Binding-site contacts:
Ligand atom C2 contacts residue ASN241 of chain 2.A at 2.4 Å.
Ligand atom C6 contacts residue LEU246 of chain 2.A at 4.1 Å (hydrophobic).
Ligand atom O5 contacts residue ARG239 of chain 2.A at 3.6 Å.
Ligand atom C1 contacts residue ASN241 of chain 2.A at 1.4 Å.
Ligand atom C4 contacts residue ASN241 of chain 2.A at 4.0 Å.
Ligand atom C4 contacts residue ARG239 of chain 2.A at 4.2 Å.
Ligand atom C7 contacts residue ASN241 of chain 2.A at 4.2 Å.
Ligand atom C5 contacts residue ASN241 of chain 2.A at 3.6 Å.
Ligand atom O7 contacts residue GLY237 of chain 2.A at 4.0 Å.
Ligand atom C6 contacts residue ASN241 of chain 2.A at 4.2 Å.
Ligand atom O6 contacts residue ASN241 of chain 2.A at 3.9 Å.
Ligand atom O3 contacts residue LYS238 of chain 2.A at 4.2 Å.
Ligand atom O4 contacts residue GLY237 of chain 2.A at 3.5 Å (h-bond).
Ligand atom O6 contacts residue VAL283 of chain 2.A at 4.1 Å.
Ligand atom N2 contacts residue ASN241 of chain 2.A at 3.1 Å (h-bond).
Ligand atom C2 contacts residue GLY237 of chain 2.A at 3.9 Å.
Ligand atom O6 contacts residue ARG239 of chain 2.A at 4.3 Å.
Ligand atom C5 contacts residue ARG239 of chain 2.A at 4.0 Å.
Ligand atom C5 contacts residue GLY237 of chain 2.A at 4.5 Å.
Ligand atom C4 contacts residue GLY237 of chain 2.A at 3.1 Å.
Ligand atom C4 contacts residue LYS238 of chain 2.A at 4.1 Å.
Ligand atom C6 contacts residue ARG239 of chain 2.A at 3.6 Å.
Ligand atom O3 contacts residue GLY237 of chain 2.A at 2.7 Å (h-bond).
Ligand atom O5 contacts residue ASN241 of chain 2.A at 2.2 Å (h-bond).
Ligand atom C3 contacts residue GLY237 of chain 2.A at 3.4 Å.
Ligand atom C3 contacts residue ASN241 of chain 2.A at 3.7 Å.
Ligand atom C6 contacts residue LYS238 of chain 2.A at 4.5 Å.
Ligand atom O6 contacts residue LEU246 of chain 2.A at 4.0 Å.
Ligand atom O4 contacts residue LYS238 of chain 2.A at 3.3 Å.

A small-molecule ligand and the protein it binds are described below.
Small molecule (SMILES): CC(=O)N[C@@H]1[C@@H](O)[C@H](O)[C@@H](CO)O[C@H]1O

Sequence of chain 2.A:
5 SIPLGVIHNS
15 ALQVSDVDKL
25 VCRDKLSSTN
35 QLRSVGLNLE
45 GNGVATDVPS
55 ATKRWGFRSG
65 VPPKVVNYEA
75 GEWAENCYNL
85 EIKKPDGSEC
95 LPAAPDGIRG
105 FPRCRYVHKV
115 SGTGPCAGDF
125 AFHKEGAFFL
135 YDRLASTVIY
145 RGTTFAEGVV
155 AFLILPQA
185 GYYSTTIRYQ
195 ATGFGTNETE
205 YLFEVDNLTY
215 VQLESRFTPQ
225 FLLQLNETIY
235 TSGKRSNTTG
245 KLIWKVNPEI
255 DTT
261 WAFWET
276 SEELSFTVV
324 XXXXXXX